A protein and the small-molecule ligand that binds it are described below.
Small molecule (SMILES): CC(=O)N[C@@H]1[C@@H](O)[C@H](O)[C@@H](CO)O[C@H]1O

Binding-site contacts:
Ligand atom C8 contacts residue GLN65 of chain 55.G at 3.5 Å.
Ligand atom C3 contacts residue GLN65 of chain 55.G at 4.1 Å.
Ligand atom C3 contacts residue ASP66 of chain 55.G at 4.3 Å.
Ligand atom O3 contacts residue ASN67 of chain 55.E at 4.4 Å.
Ligand atom C2 contacts residue GLN65 of chain 55.G at 3.4 Å.
Ligand atom O3 contacts residue ASP66 of chain 55.G at 3.8 Å.
Ligand atom C4 contacts residue ASP66 of chain 55.G at 3.8 Å.
Ligand atom C4 contacts residue ASN67 of chain 55.E at 4.2 Å.
Ligand atom C5 contacts residue ASN67 of chain 55.E at 3.6 Å.
Ligand atom O5 contacts residue ASN67 of chain 55.E at 2.4 Å (h-bond).
Ligand atom O5 contacts residue TYR60 of chain 55.G at 3.5 Å.
Ligand atom C8 contacts residue ASN67 of chain 55.E at 3.6 Å.
Ligand atom C6 contacts residue GLN65 of chain 55.G at 4.1 Å.
Ligand atom C6 contacts residue TYR60 of chain 55.G at 3.8 Å (hydrophobic).
Ligand atom O7 contacts residue ASN67 of chain 55.E at 4.1 Å.
Ligand atom C1 contacts residue ASN67 of chain 55.E at 1.4 Å.
Ligand atom O7 contacts residue MET118 of chain 55.E at 3.9 Å.
Ligand atom N2 contacts residue GLN65 of chain 55.G at 4.5 Å.
Ligand atom O5 contacts residue GLN65 of chain 55.G at 3.9 Å.
Ligand atom O6 contacts residue ASP66 of chain 55.G at 2.8 Å (salt-bridge).
Ligand atom C3 contacts residue ASN67 of chain 55.E at 3.8 Å.
Ligand atom O6 contacts residue GLN65 of chain 55.G at 4.2 Å.
Ligand atom C1 contacts residue GLN65 of chain 55.G at 3.7 Å.
Ligand atom C7 contacts residue ASN67 of chain 55.E at 3.6 Å.
Ligand atom C5 contacts residue TYR60 of chain 55.G at 4.2 Å (hydrophobic).
Ligand atom O4 contacts residue ASP66 of chain 55.G at 4.2 Å.
Ligand atom C6 contacts residue ASP66 of chain 55.G at 4.2 Å.
Ligand atom O3 contacts residue GLN65 of chain 55.G at 3.2 Å.
Ligand atom N2 contacts residue ASN67 of chain 55.E at 3.1 Å (h-bond).
Ligand atom C2 contacts residue ASN67 of chain 55.E at 2.5 Å.
Ligand atom O7 contacts residue ARG89 of chain 55.E at 4.0 Å.

Sequence of chain 55.E:
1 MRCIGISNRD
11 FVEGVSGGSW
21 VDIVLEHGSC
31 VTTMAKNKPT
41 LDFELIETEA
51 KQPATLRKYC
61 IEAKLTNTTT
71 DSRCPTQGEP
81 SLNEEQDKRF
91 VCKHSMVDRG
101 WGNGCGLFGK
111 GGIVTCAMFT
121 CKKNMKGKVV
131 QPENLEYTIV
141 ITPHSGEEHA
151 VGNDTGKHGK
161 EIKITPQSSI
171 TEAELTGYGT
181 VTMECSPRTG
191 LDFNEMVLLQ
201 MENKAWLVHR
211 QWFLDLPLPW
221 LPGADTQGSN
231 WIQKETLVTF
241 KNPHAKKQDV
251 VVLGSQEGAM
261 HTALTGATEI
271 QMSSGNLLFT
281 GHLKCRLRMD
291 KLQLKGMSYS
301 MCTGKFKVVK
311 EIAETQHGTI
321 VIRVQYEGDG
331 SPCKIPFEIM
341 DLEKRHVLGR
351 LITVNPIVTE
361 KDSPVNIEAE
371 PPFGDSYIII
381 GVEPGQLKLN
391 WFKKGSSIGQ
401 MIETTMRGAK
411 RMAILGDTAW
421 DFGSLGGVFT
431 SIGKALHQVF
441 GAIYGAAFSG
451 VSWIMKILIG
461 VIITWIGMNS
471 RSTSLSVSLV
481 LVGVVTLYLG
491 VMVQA

Sequence of chain 55.G:
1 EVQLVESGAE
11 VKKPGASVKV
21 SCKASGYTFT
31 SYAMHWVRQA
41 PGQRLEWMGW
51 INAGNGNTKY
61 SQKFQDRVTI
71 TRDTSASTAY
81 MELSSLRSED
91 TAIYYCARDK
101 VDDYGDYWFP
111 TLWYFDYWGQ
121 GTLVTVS